Sequence of chain 1.B:
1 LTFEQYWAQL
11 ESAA

A protein and the small-molecule ligand that binds it are described below.
Small molecule (SMILES): CNCC(=O)NCc1ccc(CNC(=O)CNC)cc1

Sequence of chain 1.A:
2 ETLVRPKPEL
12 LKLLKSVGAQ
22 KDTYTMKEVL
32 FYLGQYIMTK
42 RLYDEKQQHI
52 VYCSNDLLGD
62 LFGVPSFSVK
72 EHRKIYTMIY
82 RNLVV

Binding-site contacts:
Ligand atom N4 contacts residue LEU1 of chain 1.B at 4.3 Å.
Ligand atom N1 contacts residue GLN36 of chain 1.A at 4.4 Å.
Ligand atom N3 contacts residue GLU11 of chain 1.B at 1.3 Å.
Ligand atom C1 contacts residue GLU4 of chain 1.B at 3.0 Å.
Ligand atom C13 contacts residue MET39 of chain 1.A at 3.7 Å (hydrophobic).
Ligand atom O1 contacts residue GLU4 of chain 1.B at 3.8 Å.
Ligand atom C4 contacts residue GLU4 of chain 1.B at 3.6 Å.
Ligand atom C4 contacts residue GLN36 of chain 1.A at 3.7 Å.
Ligand atom C7 contacts residue GLU11 of chain 1.B at 4.1 Å.
Ligand atom N1 contacts residue GLU4 of chain 1.B at 3.1 Å (salt-bridge).
Ligand atom C14 contacts residue LEU1 of chain 1.B at 3.5 Å (hydrophobic).
Ligand atom C7 contacts residue PHE32 of chain 1.A at 3.9 Å (hydrophobic).
Ligand atom C5 contacts residue GLN36 of chain 1.A at 4.1 Å.
Ligand atom C10 contacts residue GLU11 of chain 1.B at 2.3 Å.
Ligand atom C14 contacts residue MET39 of chain 1.A at 4.5 Å (hydrophobic).
Ligand atom C6 contacts residue PHE32 of chain 1.A at 4.1 Å (hydrophobic).
Ligand atom C5 contacts residue PHE32 of chain 1.A at 4.1 Å (hydrophobic).
Ligand atom N2 contacts residue GLU11 of chain 1.B at 3.4 Å (salt-bridge).
Ligand atom C13 contacts residue GLU4 of chain 1.B at 2.4 Å.
Ligand atom C9 contacts residue GLU11 of chain 1.B at 2.5 Å.
Ligand atom N4 contacts residue GLU4 of chain 1.B at 1.3 Å.
Ligand atom O2 contacts residue GLU11 of chain 1.B at 3.4 Å.
Ligand atom C2 contacts residue GLU4 of chain 1.B at 4.1 Å.
Ligand atom C3 contacts residue GLU4 of chain 1.B at 4.3 Å.
Ligand atom C8 contacts residue GLU11 of chain 1.B at 3.0 Å.
Ligand atom N4 contacts residue MET39 of chain 1.A at 3.7 Å.
Ligand atom C14 contacts residue GLU4 of chain 1.B at 2.4 Å.
Ligand atom C10 contacts residue LYS28 of chain 1.A at 4.2 Å.